This small molecule binds to this protein.
Small molecule (SMILES): CC(=O)N[C@H]1[C@H](O[C@H]2[C@H](O)[C@@H](NC(C)=O)CO[C@@H]2CO)O[C@H](CO)[C@@H](O)[C@@H]1O

Binding-site contacts:
Ligand atom O7 contacts residue SER7 of chain 2.A at 4.3 Å.
Ligand atom C4 contacts residue ASN5 of chain 2.A at 4.2 Å.
Ligand atom C7 contacts residue NAG1 of chain 2.F at 3.6 Å.
Ligand atom O5 contacts residue ASN5 of chain 2.A at 2.3 Å (h-bond).
Ligand atom N2 contacts residue SER7 of chain 2.A at 3.3 Å (h-bond).
Ligand atom C2 contacts residue SER7 of chain 2.A at 4.0 Å.
Ligand atom C3 contacts residue ASN5 of chain 2.A at 3.8 Å.
Ligand atom C8 contacts residue NAG1 of chain 2.F at 3.7 Å.
Ligand atom N2 contacts residue NAG1 of chain 2.F at 4.0 Å.
Ligand atom O7 contacts residue NAG1 of chain 2.E at 3.4 Å.
Ligand atom C1 contacts residue ASN5 of chain 2.A at 1.4 Å.
Ligand atom O7 contacts residue NAG1 of chain 2.F at 3.7 Å.
Ligand atom O7 contacts residue TYR203 of chain 2.A at 3.8 Å.
Ligand atom C7 contacts residue TYR203 of chain 2.A at 3.9 Å (hydrophobic).
Ligand atom N2 contacts residue ASN5 of chain 2.A at 3.0 Å (h-bond).
Ligand atom O7 contacts residue ASN5 of chain 2.A at 2.9 Å (h-bond).
Ligand atom C7 contacts residue NAG1 of chain 2.E at 4.4 Å.
Ligand atom O7 contacts residue ASN153 of chain 2.A at 4.2 Å.
Ligand atom C7 contacts residue SER7 of chain 2.A at 3.6 Å.
Ligand atom C1 contacts residue SER7 of chain 2.A at 3.5 Å.
Ligand atom C5 contacts residue ASN5 of chain 2.A at 3.6 Å.
Ligand atom C8 contacts residue TYR203 of chain 2.A at 3.1 Å (hydrophobic).
Ligand atom C2 contacts residue ASN5 of chain 2.A at 2.4 Å.
Ligand atom C7 contacts residue ASN5 of chain 2.A at 3.1 Å.
Ligand atom O3 contacts residue NAG1 of chain 2.F at 4.2 Å.
Ligand atom C6 contacts residue GLU2 of chain 2.A at 3.8 Å.
Ligand atom C8 contacts residue SER7 of chain 2.A at 3.7 Å.
Ligand atom C8 contacts residue ASN5 of chain 2.A at 4.4 Å.
Ligand atom O6 contacts residue GLU2 of chain 2.A at 2.7 Å (salt-bridge).

Sequence of chain 2.A:
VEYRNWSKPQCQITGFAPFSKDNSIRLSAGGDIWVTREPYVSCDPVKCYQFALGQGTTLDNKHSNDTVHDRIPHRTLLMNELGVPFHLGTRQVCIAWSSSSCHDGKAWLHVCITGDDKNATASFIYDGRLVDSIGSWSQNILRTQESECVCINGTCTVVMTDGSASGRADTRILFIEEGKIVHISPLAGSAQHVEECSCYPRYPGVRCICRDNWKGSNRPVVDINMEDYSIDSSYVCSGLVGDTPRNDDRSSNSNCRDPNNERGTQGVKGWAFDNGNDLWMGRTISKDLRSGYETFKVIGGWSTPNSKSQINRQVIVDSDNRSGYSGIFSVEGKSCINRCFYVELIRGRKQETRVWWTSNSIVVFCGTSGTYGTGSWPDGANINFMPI